Binding-site contacts:
Ligand atom C3 contacts residue SER83 of chain 1.A at 3.5 Å.
Ligand atom C7 contacts residue ASP35 of chain 1.A at 3.5 Å.
Ligand atom C8 contacts residue TYR79 of chain 1.A at 3.4 Å (hydrophobic).
Ligand atom O2 contacts residue ASP81 of chain 1.A at 3.0 Å.
Ligand atom N1 contacts residue ASP219 of chain 1.A at 4.3 Å.
Ligand atom C8 contacts residue ASP35 of chain 1.A at 3.5 Å.
Ligand atom C contacts residue ASP119 of chain 1.A at 3.8 Å.
Ligand atom C3 contacts residue SER115 of chain 1.A at 3.8 Å.
Ligand atom C contacts residue PHE116 of chain 1.A at 4.2 Å (hydrophobic).
Ligand atom C10 contacts residue ASP81 of chain 1.A at 3.2 Å.
Ligand atom C1 contacts residue ASP119 of chain 1.A at 3.8 Å.
Ligand atom C contacts residue SER115 of chain 1.A at 3.8 Å.
Ligand atom C3 contacts residue ASP81 of chain 1.A at 3.1 Å.
Ligand atom C5 contacts residue ASP81 of chain 1.A at 4.0 Å.
Ligand atom O3 contacts residue THR223 of chain 1.A at 3.8 Å.
Ligand atom O1 contacts residue LEU125 of chain 1.A at 4.2 Å.
Ligand atom C4 contacts residue SER83 of chain 1.A at 3.9 Å.
Ligand atom N contacts residue SER83 of chain 1.A at 3.9 Å.
Ligand atom C2 contacts residue ASP81 of chain 1.A at 3.5 Å.
Ligand atom C contacts residue ASP81 of chain 1.A at 3.8 Å.
Ligand atom C6 contacts residue TYR79 of chain 1.A at 4.1 Å (hydrophobic).
Ligand atom O1 contacts residue GLY221 of chain 1.A at 3.1 Å (h-bond).
Ligand atom O2 contacts residue GLY80 of chain 1.A at 4.2 Å.
Ligand atom C6 contacts residue GLY221 of chain 1.A at 3.4 Å.
Ligand atom C3 contacts residue PHE116 of chain 1.A at 3.6 Å (hydrophobic).
Ligand atom C7 contacts residue TYR79 of chain 1.A at 4.3 Å (hydrophobic).
Ligand atom N1 contacts residue GLY221 of chain 1.A at 2.8 Å (h-bond).
Ligand atom C4 contacts residue ASP81 of chain 1.A at 3.5 Å.
Ligand atom C7 contacts residue GLY221 of chain 1.A at 3.3 Å.
Ligand atom O contacts residue LEU125 of chain 1.A at 3.7 Å.
Ligand atom N1 contacts residue THR222 of chain 1.A at 3.3 Å (h-bond).
Ligand atom O contacts residue TYR79 of chain 1.A at 3.8 Å.
Ligand atom O2 contacts residue TYR79 of chain 1.A at 3.9 Å.
Ligand atom C8 contacts residue LEU125 of chain 1.A at 3.6 Å (hydrophobic).
Ligand atom C5 contacts residue GLY221 of chain 1.A at 3.7 Å.
Ligand atom C9 contacts residue PHE116 of chain 1.A at 4.2 Å (hydrophobic).
Ligand atom O contacts residue PHE116 of chain 1.A at 3.6 Å.
Ligand atom O3 contacts residue ASP81 of chain 1.A at 4.2 Å.
Ligand atom O1 contacts residue ASP33 of chain 1.A at 3.8 Å.
Ligand atom N contacts residue ASP81 of chain 1.A at 2.6 Å (salt-bridge).

This protein binds this small molecule.
Small molecule (SMILES): N[C@H]1[C@H](O)[C@@H](N2CCC[C@H]2CO)[C@@H]2OC[C@H]1O2

Sequence of chain 1.A:
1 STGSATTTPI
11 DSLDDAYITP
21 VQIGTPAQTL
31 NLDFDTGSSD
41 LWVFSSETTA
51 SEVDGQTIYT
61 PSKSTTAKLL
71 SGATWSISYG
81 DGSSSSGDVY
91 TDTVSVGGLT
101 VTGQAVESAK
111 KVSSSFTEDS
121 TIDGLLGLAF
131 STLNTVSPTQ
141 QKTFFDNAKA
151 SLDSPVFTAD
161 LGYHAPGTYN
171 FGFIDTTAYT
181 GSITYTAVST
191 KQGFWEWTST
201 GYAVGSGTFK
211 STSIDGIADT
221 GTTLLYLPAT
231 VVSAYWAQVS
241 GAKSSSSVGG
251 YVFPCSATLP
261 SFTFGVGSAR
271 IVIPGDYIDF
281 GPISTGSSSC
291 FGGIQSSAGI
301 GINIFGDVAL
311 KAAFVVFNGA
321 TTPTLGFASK